Sequence of chain 1.A:
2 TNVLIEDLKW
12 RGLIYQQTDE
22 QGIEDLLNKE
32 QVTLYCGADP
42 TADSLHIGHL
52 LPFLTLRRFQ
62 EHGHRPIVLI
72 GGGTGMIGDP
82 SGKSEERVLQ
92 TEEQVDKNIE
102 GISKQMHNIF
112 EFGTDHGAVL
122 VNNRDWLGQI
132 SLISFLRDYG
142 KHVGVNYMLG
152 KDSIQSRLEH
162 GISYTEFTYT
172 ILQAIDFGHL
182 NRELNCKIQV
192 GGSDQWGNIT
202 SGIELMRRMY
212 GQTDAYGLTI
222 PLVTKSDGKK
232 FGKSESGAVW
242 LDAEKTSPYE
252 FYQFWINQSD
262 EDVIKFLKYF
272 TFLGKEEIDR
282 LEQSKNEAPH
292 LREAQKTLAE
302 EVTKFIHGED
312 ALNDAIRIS

Binding-site contacts:
Ligand atom C17 contacts residue GLN196 of chain 1.A at 3.1 Å.
Ligand atom N16 contacts residue ASP80 of chain 1.A at 2.7 Å (salt-bridge).
Ligand atom O23 contacts residue ASP40 of chain 1.A at 2.5 Å (salt-bridge).
Ligand atom C9 contacts residue GLN174 of chain 1.A at 3.5 Å.
Ligand atom O23 contacts residue ALA39 of chain 1.A at 2.8 Å.
Ligand atom C6 contacts residue GLY38 of chain 1.A at 3.5 Å.
Ligand atom N19 contacts residue GLY38 of chain 1.A at 3.4 Å (h-bond).
Ligand atom N16 contacts residue TYR170 of chain 1.A at 2.9 Å (h-bond).
Ligand atom C7 contacts residue LEU70 of chain 1.A at 3.1 Å (hydrophobic).
Ligand atom C21 contacts residue ALA39 of chain 1.A at 3.3 Å (hydrophobic).
Ligand atom N5 contacts residue GLY38 of chain 1.A at 3.5 Å (h-bond).
Ligand atom O29 contacts residue HIS50 of chain 1.A at 3.2 Å.
Ligand atom C7 contacts residue ASN124 of chain 1.A at 3.6 Å.
Ligand atom C15 contacts residue GLN196 of chain 1.A at 3.1 Å.
Ligand atom C10 contacts residue GLN174 of chain 1.A at 2.9 Å.
Ligand atom C2 contacts residue HIS50 of chain 1.A at 3.8 Å.
Ligand atom O64 contacts residue HIS50 of chain 1.A at 2.8 Å (h-bond).
Ligand atom C12 contacts residue GLN174 of chain 1.A at 3.6 Å.
Ligand atom O22 contacts residue ALA39 of chain 1.A at 3.4 Å.
Ligand atom C11 contacts residue GLN174 of chain 1.A at 3.0 Å.
Ligand atom C15 contacts residue GLN174 of chain 1.A at 3.5 Å.
Ligand atom C12 contacts residue TYR36 of chain 1.A at 3.5 Å (hydrophobic).
Ligand atom N16 contacts residue GLN196 of chain 1.A at 3.1 Å (h-bond).
Ligand atom O18 contacts residue GLN196 of chain 1.A at 2.6 Å (h-bond).
Ligand atom C8 contacts residue THR75 of chain 1.A at 3.8 Å.
Ligand atom O13 contacts residue ASP177 of chain 1.A at 3.3 Å.
Ligand atom C21 contacts residue ASP40 of chain 1.A at 3.6 Å.
Ligand atom O31 contacts residue CYS37 of chain 1.A at 3.8 Å.
Ligand atom O31 contacts residue PRO53 of chain 1.A at 3.7 Å.
Ligand atom C12 contacts residue ASP177 of chain 1.A at 3.8 Å.
Ligand atom O13 contacts residue TYR36 of chain 1.A at 2.7 Å (h-bond).
Ligand atom C14 contacts residue TYR170 of chain 1.A at 3.5 Å (hydrophobic).
Ligand atom C12 contacts residue LEU70 of chain 1.A at 3.2 Å (hydrophobic).
Ligand atom O32 contacts residue ASP195 of chain 1.A at 2.7 Å (salt-bridge).
Ligand atom C11 contacts residue TYR36 of chain 1.A at 3.5 Å (hydrophobic).
Ligand atom O28 contacts residue GLY38 of chain 1.A at 2.4 Å (h-bond).
Ligand atom O29 contacts residue GLY49 of chain 1.A at 3.4 Å (h-bond).
Ligand atom O13 contacts residue LEU70 of chain 1.A at 2.6 Å.
Ligand atom N16 contacts residue GLN174 of chain 1.A at 2.9 Å (h-bond).
Ligand atom O18 contacts residue ASP80 of chain 1.A at 3.6 Å (salt-bridge).

A protein and the small-molecule ligand that binds it are described below.
Small molecule (SMILES): N[C@@H](Cc1ccc(O)cc1)C(=O)N[C@H](C(=O)O)[C@H]1[C@H](O)[C@]2(O)CO[C@@H]([C@@H]2O)N1O